Binding-site contacts:
Ligand atom O16 contacts residue TYR84 of chain 1.A at 3.3 Å.
Ligand atom N7 contacts residue MET85 of chain 1.A at 3.1 Å (h-bond).
Ligand atom C40 contacts residue ALA86 of chain 1.A at 3.6 Å (hydrophobic).
Ligand atom C33 contacts residue CYS89 of chain 1.A at 3.9 Å (hydrophobic).
Ligand atom C6 contacts residue LEU136 of chain 1.A at 3.8 Å (hydrophobic).
Ligand atom C29 contacts residue CYS89 of chain 1.A at 3.9 Å (hydrophobic).
Ligand atom F38 contacts residue LYS38 of chain 1.A at 3.3 Å.
Ligand atom C19 contacts residue VAL24 of chain 1.A at 3.8 Å (hydrophobic).
Ligand atom C8 contacts residue MET85 of chain 1.A at 3.8 Å (hydrophobic).
Ligand atom C15 contacts residue ALA36 of chain 1.A at 3.5 Å (hydrophobic).
Ligand atom C39 contacts residue TYR84 of chain 1.A at 3.9 Å (hydrophobic).
Ligand atom C15 contacts residue GLU83 of chain 1.A at 3.8 Å.
Ligand atom C39 contacts residue ALA86 of chain 1.A at 3.6 Å (hydrophobic).
Ligand atom C34 contacts residue ASN92 of chain 1.A at 3.6 Å.
Ligand atom C15 contacts residue MET85 of chain 1.A at 3.7 Å (hydrophobic).
Ligand atom O16 contacts residue MET85 of chain 1.A at 2.8 Å (h-bond).
Ligand atom C15 contacts residue LEU136 of chain 1.A at 3.7 Å (hydrophobic).
Ligand atom C20 contacts residue LEU16 of chain 1.A at 3.8 Å (hydrophobic).
Ligand atom C13 contacts residue LEU16 of chain 1.A at 3.9 Å (hydrophobic).
Ligand atom F35 contacts residue ARG133 of chain 1.A at 3.5 Å.
Ligand atom O16 contacts residue ALA36 of chain 1.A at 3.7 Å.
Ligand atom C21 contacts residue THR18 of chain 1.A at 3.6 Å.
Ligand atom C5 contacts residue LEU136 of chain 1.A at 3.8 Å (hydrophobic).
Ligand atom O16 contacts residue GLU83 of chain 1.A at 3.8 Å.
Ligand atom C10 contacts residue MET85 of chain 1.A at 3.7 Å (hydrophobic).
Ligand atom N17 contacts residue GLU83 of chain 1.A at 2.9 Å (salt-bridge).
Ligand atom C8 contacts residue GLY88 of chain 1.A at 3.7 Å.
Ligand atom C33 contacts residue ASN92 of chain 1.A at 3.7 Å.
Ligand atom N17 contacts residue ALA36 of chain 1.A at 3.4 Å.
Ligand atom C34 contacts residue CYS89 of chain 1.A at 3.5 Å (hydrophobic).
Ligand atom C31 contacts residue ARG133 of chain 1.A at 3.9 Å.
Ligand atom C12 contacts residue GLY88 of chain 1.A at 3.8 Å.
Ligand atom C32 contacts residue LEU91 of chain 1.A at 3.9 Å (hydrophobic).
Ligand atom N7 contacts residue LEU16 of chain 1.A at 3.9 Å.
Ligand atom C10 contacts residue GLY88 of chain 1.A at 3.8 Å.
Ligand atom N17 contacts residue THR82 of chain 1.A at 3.5 Å (h-bond).
Ligand atom C20 contacts residue GLY17 of chain 1.A at 3.8 Å.
Ligand atom C20 contacts residue THR18 of chain 1.A at 3.8 Å.
Ligand atom N17 contacts residue LEU136 of chain 1.A at 3.5 Å.
Ligand atom O36 contacts residue GLY19 of chain 1.A at 3.5 Å.

The small molecule below binds the protein below.
Small molecule (SMILES): Cc1c(-c2c(F)cc(C(N)=O)c3[nH]c4c(c23)CC[C@H](C(C)(C)O)C4)cccc1-n1c(=O)c2cccc(F)c2n(C)c1=O

Sequence of chain 1.A:
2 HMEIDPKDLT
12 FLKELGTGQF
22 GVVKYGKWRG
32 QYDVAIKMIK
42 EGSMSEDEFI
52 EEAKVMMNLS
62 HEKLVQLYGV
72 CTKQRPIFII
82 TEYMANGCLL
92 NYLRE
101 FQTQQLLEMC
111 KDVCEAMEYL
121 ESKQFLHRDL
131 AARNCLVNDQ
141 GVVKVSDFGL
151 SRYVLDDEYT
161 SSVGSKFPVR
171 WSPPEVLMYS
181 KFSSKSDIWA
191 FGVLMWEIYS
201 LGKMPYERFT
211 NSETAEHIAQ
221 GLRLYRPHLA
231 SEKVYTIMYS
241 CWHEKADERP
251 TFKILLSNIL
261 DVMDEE